A small-molecule ligand and the protein it binds are described below.
Small molecule (SMILES): CC(=O)N[C@H]1[C@H](O[C@H]2[C@H](O)[C@@H](NC(C)=O)CO[C@@H]2CO)O[C@H](CO)[C@@H](O)[C@@H]1O

Sequence of chain 1.A:
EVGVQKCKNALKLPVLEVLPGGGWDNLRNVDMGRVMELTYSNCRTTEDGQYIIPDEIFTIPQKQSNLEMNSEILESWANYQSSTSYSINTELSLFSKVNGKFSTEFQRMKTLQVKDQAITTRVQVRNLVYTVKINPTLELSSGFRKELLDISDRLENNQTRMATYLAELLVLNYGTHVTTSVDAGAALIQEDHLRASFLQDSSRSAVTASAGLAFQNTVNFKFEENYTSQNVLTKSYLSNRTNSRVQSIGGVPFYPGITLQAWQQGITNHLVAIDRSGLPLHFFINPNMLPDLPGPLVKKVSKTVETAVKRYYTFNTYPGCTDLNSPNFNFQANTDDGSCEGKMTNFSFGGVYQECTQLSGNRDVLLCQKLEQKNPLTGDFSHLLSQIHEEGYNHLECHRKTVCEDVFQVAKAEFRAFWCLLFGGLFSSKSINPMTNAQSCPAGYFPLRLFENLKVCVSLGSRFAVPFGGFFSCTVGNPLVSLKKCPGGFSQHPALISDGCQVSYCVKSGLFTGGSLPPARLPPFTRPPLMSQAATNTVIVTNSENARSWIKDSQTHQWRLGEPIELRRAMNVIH

Binding-site contacts:
Ligand atom O6 contacts residue SER207 of chain 1.A at 3.3 Å (h-bond).
Ligand atom C6 contacts residue PHE208 of chain 1.A at 4.2 Å (hydrophobic).
Ligand atom C4 contacts residue ASN252 of chain 1.A at 4.2 Å.
Ligand atom C1 contacts residue ASN252 of chain 1.A at 1.4 Å.
Ligand atom C4 contacts residue SER248 of chain 1.A at 4.3 Å.
Ligand atom O7 contacts residue SER251 of chain 1.A at 3.2 Å.
Ligand atom C7 contacts residue SER251 of chain 1.A at 3.8 Å.
Ligand atom O5 contacts residue ASN252 of chain 1.A at 2.4 Å (h-bond).
Ligand atom O6 contacts residue LYS247 of chain 1.A at 4.0 Å.
Ligand atom O6 contacts residue ASP211 of chain 1.A at 3.0 Å (salt-bridge).
Ligand atom C2 contacts residue ASN252 of chain 1.A at 2.5 Å.
Ligand atom C8 contacts residue SER251 of chain 1.A at 3.8 Å.
Ligand atom O5 contacts residue PHE208 of chain 1.A at 3.8 Å.
Ligand atom C7 contacts residue ASN252 of chain 1.A at 4.0 Å.
Ligand atom C3 contacts residue ASN252 of chain 1.A at 3.8 Å.
Ligand atom C6 contacts residue ASP211 of chain 1.A at 3.7 Å.
Ligand atom O6 contacts residue PHE208 of chain 1.A at 3.5 Å.
Ligand atom N2 contacts residue SER251 of chain 1.A at 4.2 Å.
Ligand atom C5 contacts residue ASN252 of chain 1.A at 3.7 Å.
Ligand atom O5 contacts residue SER248 of chain 1.A at 4.3 Å.
Ligand atom N2 contacts residue ASN252 of chain 1.A at 3.0 Å (h-bond).